This small molecule binds to this protein.
Small molecule (SMILES): C=CC(=O)Nc1cc(Nc2nccc(-c3cn(C)c4ccccc34)n2)c(OC)cc1N(C)CCN(C)C

Binding-site contacts:
Ligand atom C2 contacts residue GLY105 of chain 2.C at 3.8 Å.
Ligand atom C23 contacts residue SER29 of chain 2.C at 3.6 Å.
Ligand atom C26 contacts residue VAL35 of chain 2.C at 3.7 Å (hydrophobic).
Ligand atom C23 contacts residue GLY28 of chain 2.C at 3.7 Å.
Ligand atom C20 contacts residue VNS1 of chain 2.J at 3.6 Å.
Ligand atom C15 contacts residue LEU101 of chain 2.C at 3.6 Å (hydrophobic).
Ligand atom O contacts residue LEU27 of chain 2.C at 3.1 Å (h-bond).
Ligand atom C17 contacts residue MET99 of chain 2.C at 3.7 Å (hydrophobic).
Ligand atom C8 contacts residue ASP109 of chain 2.C at 3.7 Å.
Ligand atom N4 contacts residue LEU101 of chain 2.C at 3.4 Å.
Ligand atom C21 contacts residue VAL35 of chain 2.C at 3.5 Å (hydrophobic).
Ligand atom N4 contacts residue ALA52 of chain 2.C at 3.6 Å.
Ligand atom N4 contacts residue GLN100 of chain 2.C at 3.7 Å.
Ligand atom C16 contacts residue GLN100 of chain 2.C at 3.3 Å.
Ligand atom N4 contacts residue MET102 of chain 2.C at 2.9 Å (h-bond).
Ligand atom N3 contacts residue MET102 of chain 2.C at 3.0 Å (h-bond).
Ligand atom N3 contacts residue LEU101 of chain 2.C at 3.1 Å.
Ligand atom C1 contacts residue GLY105 of chain 2.C at 3.2 Å.
Ligand atom O1 contacts residue MET102 of chain 2.C at 3.6 Å.
Ligand atom C12 contacts residue LYS25 of chain 2.C at 3.7 Å.
Ligand atom O1 contacts residue LEU101 of chain 2.C at 3.3 Å.
Ligand atom C8 contacts residue CYS106 of chain 2.C at 3.1 Å (hydrophobic).
Ligand atom C9 contacts residue CYS106 of chain 2.C at 1.8 Å (hydrophobic).
Ligand atom C16 contacts residue LEU153 of chain 2.C at 3.6 Å (hydrophobic).
Ligand atom C4 contacts residue MET102 of chain 2.C at 3.6 Å (hydrophobic).
Ligand atom C16 contacts residue ALA52 of chain 2.C at 3.2 Å (hydrophobic).
Ligand atom C22 contacts residue VAL35 of chain 2.C at 3.6 Å (hydrophobic).
Ligand atom C6 contacts residue GLY105 of chain 2.C at 3.2 Å.
Ligand atom N2 contacts residue LYS25 of chain 2.C at 3.4 Å (salt-bridge).
Ligand atom C15 contacts residue MET102 of chain 2.C at 3.6 Å (hydrophobic).
Ligand atom C17 contacts residue LEU153 of chain 2.C at 3.4 Å (hydrophobic).
Ligand atom C13 contacts residue LYS25 of chain 2.C at 3.0 Å.
Ligand atom C27 contacts residue ASP164 of chain 2.C at 2.9 Å.
Ligand atom C5 contacts residue MET102 of chain 2.C at 3.3 Å (hydrophobic).
Ligand atom C24 contacts residue LEU27 of chain 2.C at 3.6 Å (hydrophobic).
Ligand atom C9 contacts residue ASP109 of chain 2.C at 3.8 Å.
Ligand atom N contacts residue GLY105 of chain 2.C at 3.5 Å.
Ligand atom N contacts residue CYS106 of chain 2.C at 3.4 Å (h-bond).
Ligand atom C18 contacts residue LEU153 of chain 2.C at 3.8 Å (hydrophobic).
Ligand atom C17 contacts residue ALA52 of chain 2.C at 3.7 Å (hydrophobic).

Sequence of chain 2.C:
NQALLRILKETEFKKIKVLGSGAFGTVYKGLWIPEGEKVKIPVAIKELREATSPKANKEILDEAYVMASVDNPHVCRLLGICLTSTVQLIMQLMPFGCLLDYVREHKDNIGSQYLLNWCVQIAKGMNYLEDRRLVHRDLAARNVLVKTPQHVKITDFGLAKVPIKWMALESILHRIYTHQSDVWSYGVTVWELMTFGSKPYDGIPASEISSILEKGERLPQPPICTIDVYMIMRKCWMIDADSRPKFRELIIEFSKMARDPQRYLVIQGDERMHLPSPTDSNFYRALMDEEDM